Sequence of chain 2.A:
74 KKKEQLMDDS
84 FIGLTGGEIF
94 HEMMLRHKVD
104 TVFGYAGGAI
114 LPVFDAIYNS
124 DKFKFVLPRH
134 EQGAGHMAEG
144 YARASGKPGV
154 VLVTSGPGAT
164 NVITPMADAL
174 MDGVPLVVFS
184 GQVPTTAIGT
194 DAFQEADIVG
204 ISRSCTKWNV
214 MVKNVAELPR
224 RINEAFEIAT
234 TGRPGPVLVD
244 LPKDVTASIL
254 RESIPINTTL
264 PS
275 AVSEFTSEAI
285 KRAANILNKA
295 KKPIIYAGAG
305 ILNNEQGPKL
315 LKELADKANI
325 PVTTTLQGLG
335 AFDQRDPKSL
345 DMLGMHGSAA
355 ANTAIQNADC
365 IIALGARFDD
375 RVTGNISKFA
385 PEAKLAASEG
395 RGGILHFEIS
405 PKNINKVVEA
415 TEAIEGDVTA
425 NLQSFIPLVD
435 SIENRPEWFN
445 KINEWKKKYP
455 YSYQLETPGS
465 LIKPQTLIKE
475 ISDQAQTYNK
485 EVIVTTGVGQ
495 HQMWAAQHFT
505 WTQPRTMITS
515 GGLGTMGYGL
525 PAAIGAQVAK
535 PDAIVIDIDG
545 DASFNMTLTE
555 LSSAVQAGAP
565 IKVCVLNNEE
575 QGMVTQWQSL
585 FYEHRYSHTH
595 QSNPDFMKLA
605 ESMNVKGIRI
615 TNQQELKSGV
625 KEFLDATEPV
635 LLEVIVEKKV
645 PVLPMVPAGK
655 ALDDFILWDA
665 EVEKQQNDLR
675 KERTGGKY

The small molecule below binds the protein below.
Small molecule (SMILES): COc1cc(OC)n2nc(S(=O)(=O)Nc3c(Cl)ccc(C)c3Cl)nc2n1

Binding-site contacts:
Ligand atom N19 contacts residue GLY111 of chain 2.A at 3.4 Å.
Ligand atom O11 contacts residue ALA652 of chain 3.A at 3.2 Å.
Ligand atom C18 contacts residue TRP581 of chain 3.A at 3.6 Å (hydrophobic).
Ligand atom N15 contacts residue TRP581 of chain 3.A at 3.4 Å.
Ligand atom C07 contacts residue PHE196 of chain 2.A at 3.4 Å (hydrophobic).
Ligand atom C06 contacts residue VAL186 of chain 2.A at 3.6 Å (hydrophobic).
Ligand atom N14 contacts residue ARG375 of chain 3.A at 3.0 Å (salt-bridge).
Ligand atom N21 contacts residue TRP581 of chain 3.A at 3.2 Å (h-bond).
Ligand atom C02 contacts residue PRO187 of chain 2.A at 3.8 Å (hydrophobic).
Ligand atom C17 contacts residue TRP581 of chain 3.A at 3.6 Å (hydrophobic).
Ligand atom C20 contacts residue TRP581 of chain 3.A at 3.1 Å (hydrophobic).
Ligand atom O12 contacts residue ALA652 of chain 3.A at 3.5 Å.
Ligand atom O22 contacts residue MET577 of chain 3.A at 3.5 Å (h-bond).
Ligand atom C25 contacts residue FAD1 of chain 3.B at 3.4 Å.
Ligand atom C25 contacts residue PHE196 of chain 2.A at 3.8 Å (hydrophobic).
Ligand atom C23 contacts residue VAL578 of chain 3.A at 3.6 Å (hydrophobic).
Ligand atom CL contacts residue ALA112 of chain 2.A at 3.7 Å.
Ligand atom O24 contacts residue MET349 of chain 3.A at 3.6 Å.
Ligand atom C23 contacts residue MET577 of chain 3.A at 3.7 Å (hydrophobic).
Ligand atom C17 contacts residue MET577 of chain 3.A at 3.7 Å (hydrophobic).
Ligand atom C06 contacts residue PHE196 of chain 2.A at 3.3 Å (hydrophobic).
Ligand atom C03 contacts residue ARG375 of chain 3.A at 3.5 Å.
Ligand atom C23 contacts residue TRP581 of chain 3.A at 3.8 Å (hydrophobic).
Ligand atom C03 contacts residue PRO187 of chain 2.A at 3.7 Å (hydrophobic).
Ligand atom N19 contacts residue TRP581 of chain 3.A at 3.5 Å (h-bond).
Ligand atom O24 contacts residue ARG375 of chain 3.A at 3.3 Å (salt-bridge).
Ligand atom C01 contacts residue ALA190 of chain 2.A at 3.6 Å (hydrophobic).
Ligand atom O24 contacts residue PHE196 of chain 2.A at 3.7 Å.
Ligand atom C01 contacts residue ASP374 of chain 3.A at 3.4 Å.
Ligand atom O24 contacts residue TRP581 of chain 3.A at 3.7 Å.
Ligand atom O12 contacts residue ARG375 of chain 3.A at 3.2 Å (salt-bridge).
Ligand atom S10 contacts residue LYS246 of chain 2.A at 3.4 Å (salt-bridge).
Ligand atom C07 contacts residue VAL186 of chain 2.A at 3.6 Å (hydrophobic).
Ligand atom C13 contacts residue TRP581 of chain 3.A at 3.7 Å (hydrophobic).
Ligand atom N14 contacts residue TRP581 of chain 3.A at 3.8 Å.
Ligand atom C02 contacts residue ARG375 of chain 3.A at 3.5 Å.
Ligand atom C23 contacts residue GLY111 of chain 2.A at 3.7 Å.
Ligand atom O11 contacts residue LYS246 of chain 2.A at 2.8 Å (salt-bridge).
Ligand atom N09 contacts residue LYS246 of chain 2.A at 3.1 Å (salt-bridge).
Ligand atom C16 contacts residue TRP581 of chain 3.A at 3.3 Å (hydrophobic).

Sequence of chain 3.A:
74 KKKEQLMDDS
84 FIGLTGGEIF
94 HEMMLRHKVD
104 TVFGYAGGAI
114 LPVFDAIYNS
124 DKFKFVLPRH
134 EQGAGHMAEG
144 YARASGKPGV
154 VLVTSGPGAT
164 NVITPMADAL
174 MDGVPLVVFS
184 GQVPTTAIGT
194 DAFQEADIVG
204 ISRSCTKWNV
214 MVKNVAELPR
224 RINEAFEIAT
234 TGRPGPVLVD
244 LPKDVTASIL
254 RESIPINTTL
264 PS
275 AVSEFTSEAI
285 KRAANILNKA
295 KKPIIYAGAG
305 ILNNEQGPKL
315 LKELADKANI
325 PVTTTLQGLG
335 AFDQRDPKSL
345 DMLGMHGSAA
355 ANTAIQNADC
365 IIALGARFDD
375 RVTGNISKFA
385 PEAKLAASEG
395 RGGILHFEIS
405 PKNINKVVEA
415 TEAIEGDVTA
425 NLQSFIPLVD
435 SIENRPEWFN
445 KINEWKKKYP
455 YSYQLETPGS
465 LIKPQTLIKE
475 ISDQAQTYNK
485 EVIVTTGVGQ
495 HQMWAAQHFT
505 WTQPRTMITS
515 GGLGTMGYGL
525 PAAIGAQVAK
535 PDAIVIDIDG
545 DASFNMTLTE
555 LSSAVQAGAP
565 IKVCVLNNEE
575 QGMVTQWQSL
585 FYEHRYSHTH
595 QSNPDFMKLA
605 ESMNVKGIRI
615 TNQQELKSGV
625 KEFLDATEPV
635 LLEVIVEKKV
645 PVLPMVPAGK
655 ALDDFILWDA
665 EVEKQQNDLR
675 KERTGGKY